Binding-site contacts:
Ligand atom FAH contacts residue TYR441 of chain 1.C at 3.5 Å.
Ligand atom CAL contacts residue GLU393 of chain 1.C at 3.5 Å.
Ligand atom OAQ contacts residue THR677 of chain 1.C at 3.1 Å (h-bond).
Ligand atom CAT contacts residue TYR441 of chain 1.C at 3.4 Å (hydrophobic).
Ligand atom OAB contacts residue TYR441 of chain 1.C at 3.5 Å.
Ligand atom CAS contacts residue TYR723 of chain 1.C at 3.7 Å (hydrophobic).
Ligand atom FAF contacts residue THR698 of chain 1.C at 3.1 Å.
Ligand atom FAG contacts residue TYR723 of chain 1.C at 3.1 Å.
Ligand atom FAH contacts residue GLU393 of chain 1.C at 3.7 Å.
Ligand atom CAZ contacts residue TYR723 of chain 1.C at 3.4 Å (hydrophobic).
Ligand atom CAL contacts residue THR677 of chain 1.C at 3.6 Å.
Ligand atom OAD contacts residue SER645 of chain 1.C at 2.5 Å (h-bond).
Ligand atom NAP contacts residue THR471 of chain 1.C at 3.1 Å (h-bond).
Ligand atom OAC contacts residue SER645 of chain 1.C at 3.0 Å (h-bond).
Ligand atom FAG contacts residue TYR441 of chain 1.C at 3.6 Å.
Ligand atom OAB contacts residue ARG476 of chain 1.C at 2.8 Å (salt-bridge).
Ligand atom FAF contacts residue TYR723 of chain 1.C at 3.0 Å.
Ligand atom NAY contacts residue TYR441 of chain 1.C at 3.5 Å.
Ligand atom NAP contacts residue PRO469 of chain 1.C at 2.9 Å (h-bond).
Ligand atom PBA contacts residue SER645 of chain 1.C at 3.4 Å.
Ligand atom OAA contacts residue THR471 of chain 1.C at 2.9 Å (h-bond).
Ligand atom NAP contacts residue TYR441 of chain 1.C at 3.2 Å.
Ligand atom CAJ contacts residue TYR723 of chain 1.C at 3.5 Å (hydrophobic).
Ligand atom OAA contacts residue ARG476 of chain 1.C at 2.6 Å (salt-bridge).
Ligand atom OAA contacts residue LEU470 of chain 1.C at 3.5 Å.
Ligand atom CAI contacts residue TYR441 of chain 1.C at 3.7 Å (hydrophobic).
Ligand atom CAU contacts residue TYR441 of chain 1.C at 3.5 Å (hydrophobic).
Ligand atom CAZ contacts residue TYR441 of chain 1.C at 3.7 Å (hydrophobic).
Ligand atom CAS contacts residue TYR441 of chain 1.C at 3.4 Å (hydrophobic).
Ligand atom CAV contacts residue TYR441 of chain 1.C at 3.4 Å (hydrophobic).
Ligand atom CAW contacts residue TYR441 of chain 1.C at 3.4 Å (hydrophobic).
Ligand atom OAA contacts residue TYR441 of chain 1.C at 3.7 Å.
Ligand atom CAN contacts residue GLU393 of chain 1.C at 3.2 Å.
Ligand atom FAG contacts residue PRO469 of chain 1.C at 3.2 Å.
Ligand atom CAJ contacts residue PRO469 of chain 1.C at 3.5 Å (hydrophobic).
Ligand atom OAC contacts residue GLY644 of chain 1.C at 3.5 Å.
Ligand atom CAT contacts residue THR471 of chain 1.C at 3.1 Å.
Ligand atom CAJ contacts residue TYR441 of chain 1.C at 3.4 Å (hydrophobic).
Ligand atom OAE contacts residue SER645 of chain 1.C at 3.3 Å (h-bond).
Ligand atom CAV contacts residue PRO469 of chain 1.C at 3.7 Å (hydrophobic).

Sequence of chain 1.C:
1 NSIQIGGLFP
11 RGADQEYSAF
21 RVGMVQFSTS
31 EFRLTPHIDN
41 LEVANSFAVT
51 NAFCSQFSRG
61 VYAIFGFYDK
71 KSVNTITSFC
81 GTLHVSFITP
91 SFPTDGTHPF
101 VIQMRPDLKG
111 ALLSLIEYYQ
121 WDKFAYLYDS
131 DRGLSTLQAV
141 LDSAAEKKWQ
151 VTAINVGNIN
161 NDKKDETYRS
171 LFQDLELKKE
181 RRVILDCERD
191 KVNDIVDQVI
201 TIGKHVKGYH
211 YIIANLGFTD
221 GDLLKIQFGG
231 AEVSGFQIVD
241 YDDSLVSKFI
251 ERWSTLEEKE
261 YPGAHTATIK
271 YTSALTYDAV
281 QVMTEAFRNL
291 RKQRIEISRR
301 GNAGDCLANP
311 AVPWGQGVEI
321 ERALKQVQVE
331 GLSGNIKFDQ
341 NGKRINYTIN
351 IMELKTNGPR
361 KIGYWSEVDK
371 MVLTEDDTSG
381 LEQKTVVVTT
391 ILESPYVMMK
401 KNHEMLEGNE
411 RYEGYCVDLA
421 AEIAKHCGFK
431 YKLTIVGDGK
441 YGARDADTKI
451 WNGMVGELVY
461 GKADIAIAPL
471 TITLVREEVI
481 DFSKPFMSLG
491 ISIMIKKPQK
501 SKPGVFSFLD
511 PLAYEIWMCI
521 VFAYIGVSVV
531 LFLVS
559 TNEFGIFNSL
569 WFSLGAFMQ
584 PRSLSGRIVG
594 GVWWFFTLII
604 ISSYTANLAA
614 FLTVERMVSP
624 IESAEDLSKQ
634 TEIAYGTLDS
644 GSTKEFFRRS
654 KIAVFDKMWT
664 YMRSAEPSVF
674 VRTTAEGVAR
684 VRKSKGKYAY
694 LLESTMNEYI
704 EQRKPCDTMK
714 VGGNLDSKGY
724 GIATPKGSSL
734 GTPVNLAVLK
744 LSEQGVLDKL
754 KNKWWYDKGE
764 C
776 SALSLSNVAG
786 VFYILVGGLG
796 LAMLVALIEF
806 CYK

This small molecule binds to this protein.
Small molecule (SMILES): O=c1[nH]c2cc(C(F)(F)F)c(N3CCOCC3)cc2n(CP(=O)(O)O)c1=O